This small molecule binds to this protein.
Small molecule (SMILES): Cc1cc(-c2noc(C(F)(F)F)n2)ccc1OCCCc1cc(C(=O)N(C)C)no1

Sequence of chain 57.A:
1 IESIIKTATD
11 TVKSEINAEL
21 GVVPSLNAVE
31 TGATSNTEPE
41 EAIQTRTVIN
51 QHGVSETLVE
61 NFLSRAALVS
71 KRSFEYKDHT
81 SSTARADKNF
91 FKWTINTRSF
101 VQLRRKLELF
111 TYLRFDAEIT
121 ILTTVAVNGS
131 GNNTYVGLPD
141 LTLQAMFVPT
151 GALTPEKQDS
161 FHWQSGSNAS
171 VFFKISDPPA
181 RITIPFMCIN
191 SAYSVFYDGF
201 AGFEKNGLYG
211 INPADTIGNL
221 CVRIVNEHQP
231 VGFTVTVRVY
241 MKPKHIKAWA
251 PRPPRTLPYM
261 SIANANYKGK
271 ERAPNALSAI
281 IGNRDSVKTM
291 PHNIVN

Sequence of chain 57.B:
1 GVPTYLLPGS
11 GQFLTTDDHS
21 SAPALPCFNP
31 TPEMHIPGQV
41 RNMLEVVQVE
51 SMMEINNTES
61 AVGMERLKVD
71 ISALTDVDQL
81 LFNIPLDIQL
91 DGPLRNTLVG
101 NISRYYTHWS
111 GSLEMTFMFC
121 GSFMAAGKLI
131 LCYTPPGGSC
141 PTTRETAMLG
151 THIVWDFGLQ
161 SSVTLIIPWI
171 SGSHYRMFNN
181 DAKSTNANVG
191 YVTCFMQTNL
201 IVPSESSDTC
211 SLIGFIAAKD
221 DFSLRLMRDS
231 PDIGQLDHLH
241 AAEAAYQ

Binding-site contacts:
Ligand atom N20 contacts residue ILE182 of chain 57.A at 3.3 Å.
Ligand atom C29 contacts residue TYR193 of chain 57.A at 3.5 Å (hydrophobic).
Ligand atom F24 contacts residue ALA169 of chain 57.A at 3.3 Å.
Ligand atom N20 contacts residue ILE184 of chain 57.A at 3.8 Å.
Ligand atom N20 contacts residue PHE147 of chain 57.A at 3.4 Å.
Ligand atom F26 contacts residue ALA145 of chain 57.A at 2.9 Å.
Ligand atom F24 contacts residue ILE182 of chain 57.A at 3.6 Å.
Ligand atom C30 contacts residue PHE115 of chain 57.A at 3.6 Å (hydrophobic).
Ligand atom O01 contacts residue THR97 of chain 57.A at 3.6 Å.
Ligand atom C30 contacts residue TYR193 of chain 57.A at 3.8 Å (hydrophobic).
Ligand atom C06 contacts residue TYR193 of chain 57.A at 3.8 Å (hydrophobic).
Ligand atom C04 contacts residue TYR193 of chain 57.A at 3.8 Å (hydrophobic).
Ligand atom F26 contacts residue MET146 of chain 57.A at 3.2 Å.
Ligand atom C21 contacts residue ILE182 of chain 57.A at 3.4 Å (hydrophobic).
Ligand atom O10 contacts residue ILE95 of chain 57.A at 3.3 Å.
Ligand atom C08 contacts residue ALA117 of chain 57.A at 3.8 Å (hydrophobic).
Ligand atom F26 contacts residue ALA169 of chain 57.A at 2.5 Å.
Ligand atom C22 contacts residue PHE147 of chain 57.A at 3.8 Å (hydrophobic).
Ligand atom C13 contacts residue ILE119 of chain 57.A at 3.4 Å (hydrophobic).
Ligand atom C17 contacts residue ILE184 of chain 57.A at 3.4 Å (hydrophobic).
Ligand atom C14 contacts residue ILE119 of chain 57.A at 3.6 Å (hydrophobic).
Ligand atom C05 contacts residue TYR193 of chain 57.A at 3.3 Å (hydrophobic).
Ligand atom C07 contacts residue TYR193 of chain 57.A at 3.6 Å (hydrophobic).
Ligand atom C21 contacts residue PHE147 of chain 57.A at 3.8 Å (hydrophobic).
Ligand atom F25 contacts residue VAL171 of chain 57.A at 3.1 Å.
Ligand atom C29 contacts residue SER194 of chain 57.A at 3.5 Å.
Ligand atom C08 contacts residue MET241 of chain 57.A at 3.6 Å (hydrophobic).
Ligand atom N02 contacts residue THR97 of chain 57.A at 3.4 Å.
Ligand atom N02 contacts residue PHE115 of chain 57.A at 3.6 Å.
Ligand atom N19 contacts residue LEU220 of chain 57.A at 3.1 Å.
Ligand atom N28 contacts residue TYR193 of chain 57.A at 3.4 Å.
Ligand atom F25 contacts residue ALA145 of chain 57.A at 3.0 Å.
Ligand atom C22 contacts residue ALA145 of chain 57.A at 3.6 Å (hydrophobic).
Ligand atom C16 contacts residue ILE184 of chain 57.A at 3.2 Å (hydrophobic).
Ligand atom C12 contacts residue ILE119 of chain 57.A at 3.4 Å (hydrophobic).
Ligand atom O23 contacts residue LEU220 of chain 57.A at 3.2 Å.
Ligand atom C29 contacts residue VAL195 of chain 57.A at 3.4 Å (hydrophobic).
Ligand atom O01 contacts residue PHE115 of chain 57.A at 3.5 Å.
Ligand atom C22 contacts residue ALA169 of chain 57.A at 3.5 Å (hydrophobic).
Ligand atom F26 contacts residue PHE147 of chain 57.A at 2.6 Å.